A small-molecule ligand and the protein it binds are described below.
Small molecule (SMILES): CC(=O)N[C@@H]1[C@@H](O)[C@H](O)[C@@H](CO)O[C@H]1O

Binding-site contacts:
Ligand atom O5 contacts residue ASN122 of chain 3.A at 2.4 Å (h-bond).
Ligand atom C7 contacts residue ASN122 of chain 3.A at 4.1 Å.
Ligand atom C3 contacts residue LYS133 of chain 3.A at 4.3 Å.
Ligand atom C1 contacts residue ASN122 of chain 3.A at 1.4 Å.
Ligand atom C5 contacts residue ASN122 of chain 3.A at 3.6 Å.
Ligand atom O7 contacts residue GLN100 of chain 3.A at 4.1 Å.
Ligand atom C7 contacts residue LYS133 of chain 3.A at 4.1 Å.
Ligand atom C4 contacts residue ASN122 of chain 3.A at 4.3 Å.
Ligand atom N2 contacts residue PHE121 of chain 3.A at 4.4 Å.
Ligand atom C8 contacts residue LYS133 of chain 3.A at 3.5 Å.
Ligand atom N2 contacts residue ASN122 of chain 3.A at 3.0 Å (h-bond).
Ligand atom C2 contacts residue ASN122 of chain 3.A at 2.6 Å.
Ligand atom C7 contacts residue PHE121 of chain 3.A at 4.2 Å (hydrophobic).
Ligand atom C8 contacts residue PHE121 of chain 3.A at 3.5 Å (hydrophobic).
Ligand atom C8 contacts residue SER120 of chain 3.A at 3.5 Å.
Ligand atom C3 contacts residue ASN122 of chain 3.A at 3.9 Å.
Ligand atom N2 contacts residue LYS133 of chain 3.A at 3.8 Å.

Sequence of chain 3.A:
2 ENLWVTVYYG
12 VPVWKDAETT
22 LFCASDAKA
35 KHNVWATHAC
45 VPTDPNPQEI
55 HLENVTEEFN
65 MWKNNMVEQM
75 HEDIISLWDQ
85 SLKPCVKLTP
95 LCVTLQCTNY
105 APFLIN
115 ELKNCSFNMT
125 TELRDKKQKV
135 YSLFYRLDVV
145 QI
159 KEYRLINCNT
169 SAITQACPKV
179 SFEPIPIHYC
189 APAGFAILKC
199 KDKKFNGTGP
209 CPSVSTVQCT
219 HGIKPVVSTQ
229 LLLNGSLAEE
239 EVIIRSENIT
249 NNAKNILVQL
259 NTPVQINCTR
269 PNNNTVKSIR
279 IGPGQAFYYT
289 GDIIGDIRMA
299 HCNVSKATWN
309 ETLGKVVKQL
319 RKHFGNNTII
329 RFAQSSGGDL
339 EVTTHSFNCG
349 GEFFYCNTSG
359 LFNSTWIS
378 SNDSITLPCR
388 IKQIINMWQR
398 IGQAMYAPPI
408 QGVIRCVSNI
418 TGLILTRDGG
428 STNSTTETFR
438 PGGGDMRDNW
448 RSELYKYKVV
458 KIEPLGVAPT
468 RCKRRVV